Sequence of chain 2.BA:
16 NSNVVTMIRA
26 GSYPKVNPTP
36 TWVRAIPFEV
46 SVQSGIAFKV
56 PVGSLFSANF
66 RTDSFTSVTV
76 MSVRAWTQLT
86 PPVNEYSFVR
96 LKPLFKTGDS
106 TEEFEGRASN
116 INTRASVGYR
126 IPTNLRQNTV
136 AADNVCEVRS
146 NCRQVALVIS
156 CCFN

Sequence of chain 3.DA:
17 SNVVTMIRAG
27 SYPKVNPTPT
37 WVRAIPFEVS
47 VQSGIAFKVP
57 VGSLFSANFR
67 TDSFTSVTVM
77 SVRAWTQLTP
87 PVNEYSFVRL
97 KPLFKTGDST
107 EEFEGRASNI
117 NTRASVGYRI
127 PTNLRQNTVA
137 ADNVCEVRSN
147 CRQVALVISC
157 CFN

Sequence of chain 3.C:
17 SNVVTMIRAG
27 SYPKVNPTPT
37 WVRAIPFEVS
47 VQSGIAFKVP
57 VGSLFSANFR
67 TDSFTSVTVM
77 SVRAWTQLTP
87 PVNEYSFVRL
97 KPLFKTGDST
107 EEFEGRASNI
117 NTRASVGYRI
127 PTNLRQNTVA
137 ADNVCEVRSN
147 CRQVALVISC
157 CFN

A protein and the small-molecule ligand that binds it are described below.
Small molecule (SMILES): O=c1ccn([C@@H]2O[C@H](CO[P](=O)(O)O[C@H]3[C@@H](O)[C@H](n4ccc(=O)[nH]c4=O)O[C@@H]3CO[P](=O)(O)O[C@H]3[C@@H](O)[C@H](n4ccc(=O)[nH]c4=O)O[C@@H]3CO[P](=O)(O)O[C@H]3[C@@H](O)[C@H](n4ccc(=O)[nH]c4=O)O[C@@H]3CO[P](=O)(O)O[C@H]3[C@@H](O)[C@H](n4ccc(=O)[nH]c4=O)O[C@@H]3COP(=O)=O)[C@@H](O)[C@H]2O)c(=O)[nH]1

Binding-site contacts:
Ligand atom C2 contacts residue A1 of chain 2.HA at 3.1 Å.
Ligand atom O2 contacts residue A4 of chain 2.HA at 3.4 Å (h-bond).
Ligand atom O4 contacts residue A4 of chain 2.HA at 3.0 Å (h-bond).
Ligand atom O4' contacts residue SER17 of chain 3.DA at 3.0 Å (h-bond).
Ligand atom O2' contacts residue A3 of chain 2.HA at 2.8 Å (h-bond).
Ligand atom N3 contacts residue A7 of chain 2.HA at 3.1 Å (h-bond).
Ligand atom N3 contacts residue A4 of chain 2.HA at 3.5 Å (h-bond).
Ligand atom O2 contacts residue A1 of chain 2.HA at 3.4 Å (h-bond).
Ligand atom O3' contacts residue SER155 of chain 3.C at 3.4 Å (h-bond).
Ligand atom O2 contacts residue A7 of chain 2.HA at 3.0 Å (h-bond).
Ligand atom O2' contacts residue THR36 of chain 2.BA at 2.3 Å (h-bond).
Ligand atom O4 contacts residue A5 of chain 2.HA at 2.5 Å (h-bond).
Ligand atom N1 contacts residue A1 of chain 2.HA at 3.1 Å (h-bond).
Ligand atom N3 contacts residue A1 of chain 2.HA at 3.4 Å (h-bond).
Ligand atom O3' contacts residue ALA40 of chain 3.C at 3.5 Å.
Ligand atom O2' contacts residue VAL38 of chain 3.C at 3.1 Å (h-bond).
Ligand atom C2 contacts residue A5 of chain 2.HA at 3.1 Å.
Ligand atom N3 contacts residue A5 of chain 2.HA at 2.9 Å (h-bond).
Ligand atom O4 contacts residue A7 of chain 2.HA at 3.1 Å (h-bond).
Ligand atom C4 contacts residue A1 of chain 2.HA at 3.4 Å.
Ligand atom C4 contacts residue A7 of chain 2.HA at 3.4 Å.
Ligand atom C4 contacts residue A5 of chain 2.HA at 3.2 Å.
Ligand atom O4 contacts residue A1 of chain 2.HA at 3.0 Å (h-bond).
Ligand atom O4 contacts residue A6 of chain 2.HA at 2.3 Å (h-bond).
Ligand atom C4' contacts residue SER17 of chain 3.DA at 3.5 Å.
Ligand atom O2 contacts residue A3 of chain 2.HA at 3.5 Å (h-bond).
Ligand atom C2 contacts residue A6 of chain 2.HA at 3.4 Å.
Ligand atom C2' contacts residue A3 of chain 2.HA at 3.5 Å.
Ligand atom OP2 contacts residue ALA40 of chain 3.C at 3.5 Å.
Ligand atom C2' contacts residue A1 of chain 2.HA at 3.1 Å.
Ligand atom O2' contacts residue SER17 of chain 3.DA at 3.0 Å.
Ligand atom C3' contacts residue A1 of chain 2.HA at 3.3 Å.
Ligand atom O2 contacts residue A6 of chain 2.HA at 3.5 Å.
Ligand atom C4 contacts residue A6 of chain 2.HA at 3.1 Å.
Ligand atom N3 contacts residue A6 of chain 2.HA at 2.7 Å (h-bond).
Ligand atom OP1 contacts residue ARG79 of chain 3.C at 3.1 Å (salt-bridge).
Ligand atom C2 contacts residue A7 of chain 2.HA at 3.2 Å.
Ligand atom P contacts residue SER155 of chain 3.C at 3.5 Å.
Ligand atom OP1 contacts residue SER155 of chain 3.C at 2.6 Å (h-bond).
Ligand atom O2 contacts residue A5 of chain 2.HA at 3.2 Å (h-bond).